A small-molecule ligand and the protein it binds are described below.
Small molecule (SMILES): CC(=O)N[C@H]1[C@H](O[C@H]2[C@H](O)[C@@H](NC(C)=O)CO[C@@H]2CO)O[C@H](CO)[C@@H](O)[C@@H]1O

Binding-site contacts:
Ligand atom O7 contacts residue GLN1071 of chain 1.B at 4.2 Å.
Ligand atom C8 contacts residue ASN925 of chain 1.B at 4.3 Å.
Ligand atom C2 contacts residue GLN1071 of chain 1.B at 4.2 Å.
Ligand atom C8 contacts residue LEU922 of chain 1.B at 3.6 Å (hydrophobic).
Ligand atom C2 contacts residue ASN717 of chain 1.B at 2.5 Å.
Ligand atom C7 contacts residue LEU922 of chain 1.B at 3.6 Å (hydrophobic).
Ligand atom O5 contacts residue LEU922 of chain 1.B at 4.4 Å.
Ligand atom C5 contacts residue ASN717 of chain 1.B at 3.7 Å.
Ligand atom N2 contacts residue ASN717 of chain 1.B at 3.0 Å (h-bond).
Ligand atom C6 contacts residue LEU922 of chain 1.B at 4.3 Å (hydrophobic).
Ligand atom O6 contacts residue LEU922 of chain 1.B at 4.2 Å.
Ligand atom O6 contacts residue GLN926 of chain 1.B at 4.0 Å.
Ligand atom C1 contacts residue ASN717 of chain 1.B at 1.4 Å.
Ligand atom O7 contacts residue LEU922 of chain 1.B at 3.4 Å.
Ligand atom O7 contacts residue ASN717 of chain 1.B at 3.6 Å (h-bond).
Ligand atom O5 contacts residue GLN1071 of chain 1.B at 3.8 Å.
Ligand atom C3 contacts residue LEU922 of chain 1.B at 4.3 Å (hydrophobic).
Ligand atom C1 contacts residue LEU922 of chain 1.B at 4.0 Å (hydrophobic).
Ligand atom C4 contacts residue ASN717 of chain 1.B at 4.2 Å.
Ligand atom C5 contacts residue LEU922 of chain 1.B at 3.9 Å (hydrophobic).
Ligand atom O4 contacts residue LEU922 of chain 1.B at 4.0 Å.
Ligand atom C3 contacts residue ASN717 of chain 1.B at 3.9 Å.
Ligand atom C7 contacts residue ASN717 of chain 1.B at 3.5 Å.
Ligand atom C1 contacts residue GLN1071 of chain 1.B at 3.8 Å.
Ligand atom O5 contacts residue ASN717 of chain 1.B at 2.3 Å (h-bond).

Sequence of chain 1.B:
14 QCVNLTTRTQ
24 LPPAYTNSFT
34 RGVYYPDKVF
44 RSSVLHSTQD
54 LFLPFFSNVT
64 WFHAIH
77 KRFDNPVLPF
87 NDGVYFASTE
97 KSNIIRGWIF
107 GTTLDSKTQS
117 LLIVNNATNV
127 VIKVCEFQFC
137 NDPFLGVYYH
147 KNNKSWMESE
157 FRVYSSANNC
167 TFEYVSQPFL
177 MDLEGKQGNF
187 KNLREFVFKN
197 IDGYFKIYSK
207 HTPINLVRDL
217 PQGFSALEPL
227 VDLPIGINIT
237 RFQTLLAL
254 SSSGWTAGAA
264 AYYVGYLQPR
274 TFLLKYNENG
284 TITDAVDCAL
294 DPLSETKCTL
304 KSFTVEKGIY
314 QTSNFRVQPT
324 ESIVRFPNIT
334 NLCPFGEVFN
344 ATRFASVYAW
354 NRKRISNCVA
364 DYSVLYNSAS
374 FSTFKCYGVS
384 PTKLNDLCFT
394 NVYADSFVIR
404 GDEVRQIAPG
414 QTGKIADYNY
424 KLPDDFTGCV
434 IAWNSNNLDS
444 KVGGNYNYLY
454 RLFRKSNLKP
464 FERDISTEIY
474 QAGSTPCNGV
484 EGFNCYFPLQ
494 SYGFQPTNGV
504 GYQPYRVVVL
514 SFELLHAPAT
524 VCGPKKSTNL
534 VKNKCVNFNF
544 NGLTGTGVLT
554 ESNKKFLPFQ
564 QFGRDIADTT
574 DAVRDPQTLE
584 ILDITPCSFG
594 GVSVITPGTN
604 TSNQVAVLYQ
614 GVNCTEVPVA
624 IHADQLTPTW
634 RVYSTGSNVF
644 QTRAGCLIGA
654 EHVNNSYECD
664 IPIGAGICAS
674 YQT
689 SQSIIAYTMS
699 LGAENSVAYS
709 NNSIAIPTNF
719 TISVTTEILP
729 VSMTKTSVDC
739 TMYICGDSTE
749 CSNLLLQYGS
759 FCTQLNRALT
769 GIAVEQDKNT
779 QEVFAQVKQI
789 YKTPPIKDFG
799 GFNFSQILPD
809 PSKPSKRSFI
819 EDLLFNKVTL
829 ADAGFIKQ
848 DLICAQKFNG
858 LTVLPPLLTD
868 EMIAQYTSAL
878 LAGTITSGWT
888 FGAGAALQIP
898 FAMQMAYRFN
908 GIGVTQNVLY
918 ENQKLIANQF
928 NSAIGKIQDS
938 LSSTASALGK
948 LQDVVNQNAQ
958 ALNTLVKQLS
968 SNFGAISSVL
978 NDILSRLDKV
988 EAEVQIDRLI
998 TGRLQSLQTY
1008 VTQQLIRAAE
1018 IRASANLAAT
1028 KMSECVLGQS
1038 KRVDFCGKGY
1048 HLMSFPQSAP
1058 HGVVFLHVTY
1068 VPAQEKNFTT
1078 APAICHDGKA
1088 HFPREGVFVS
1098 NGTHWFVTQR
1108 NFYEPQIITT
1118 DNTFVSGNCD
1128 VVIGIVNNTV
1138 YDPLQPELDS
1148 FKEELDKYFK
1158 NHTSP